Binding-site contacts:
Ligand atom O2 contacts residue HIS30 of chain 1.A at 3.8 Å.
Ligand atom O3 contacts residue ASP173 of chain 1.A at 3.4 Å (salt-bridge).
Ligand atom O2P contacts residue GLY143 of chain 1.A at 3.7 Å.
Ligand atom C3 contacts residue MG1 of chain 1.H at 3.7 Å.
Ligand atom O4 contacts residue ASP32 of chain 1.A at 3.5 Å (salt-bridge).
Ligand atom O3 contacts residue SER6 of chain 1.A at 3.2 Å (h-bond).
Ligand atom O5 contacts residue ASP173 of chain 1.A at 3.0 Å (salt-bridge).
Ligand atom O2 contacts residue ASP32 of chain 1.A at 2.7 Å (salt-bridge).
Ligand atom P contacts residue GLY143 of chain 1.A at 3.9 Å.
Ligand atom O5 contacts residue GLY174 of chain 1.A at 3.4 Å (h-bond).
Ligand atom C2 contacts residue MG1 of chain 1.H at 3.3 Å.
Ligand atom C5 contacts residue ASP173 of chain 1.A at 3.9 Å.
Ligand atom O3P contacts residue GLY143 of chain 1.A at 2.9 Å (h-bond).
Ligand atom C2 contacts residue ASP32 of chain 1.A at 3.4 Å.
Ligand atom O1 contacts residue PRO139 of chain 1.A at 3.6 Å.
Ligand atom O3 contacts residue MG1 of chain 1.H at 3.3 Å.
Ligand atom C4 contacts residue PHE141 of chain 1.A at 3.9 Å (hydrophobic).
Ligand atom O2 contacts residue MG1 of chain 1.H at 2.0 Å.
Ligand atom O2 contacts residue HIS63 of chain 1.A at 3.3 Å (h-bond).
Ligand atom C3 contacts residue ASP32 of chain 1.A at 3.5 Å.
Ligand atom C2 contacts residue ASP173 of chain 1.A at 3.7 Å.
Ligand atom O2 contacts residue ASP173 of chain 1.A at 2.9 Å (salt-bridge).
Ligand atom C1 contacts residue PHE141 of chain 1.A at 3.6 Å (hydrophobic).
Ligand atom O2 contacts residue MET65 of chain 1.A at 3.6 Å.
Ligand atom O3P contacts residue THR196 of chain 1.A at 2.8 Å (h-bond).
Ligand atom O6 contacts residue GLY195 of chain 1.A at 3.5 Å.
Ligand atom P contacts residue SER175 of chain 1.A at 3.9 Å.
Ligand atom O1P contacts residue THR196 of chain 1.A at 3.7 Å.
Ligand atom O1P contacts residue SER197 of chain 1.A at 2.6 Å (h-bond).
Ligand atom O3 contacts residue HIS30 of chain 1.A at 3.3 Å.
Ligand atom O1 contacts residue GLY140 of chain 1.A at 2.9 Å (h-bond).
Ligand atom O1 contacts residue PHE141 of chain 1.A at 3.8 Å.
Ligand atom C6 contacts residue ALA142 of chain 1.A at 3.7 Å (hydrophobic).
Ligand atom O1 contacts residue MET65 of chain 1.A at 3.8 Å.
Ligand atom O4 contacts residue SER6 of chain 1.A at 3.2 Å (h-bond).
Ligand atom O2P contacts residue SER175 of chain 1.A at 2.7 Å (h-bond).
Ligand atom O3P contacts residue ALA142 of chain 1.A at 3.4 Å.
Ligand atom C3 contacts residue ASP173 of chain 1.A at 3.0 Å.
Ligand atom O3 contacts residue ASP32 of chain 1.A at 2.7 Å (salt-bridge).
Ligand atom O4 contacts residue MET8 of chain 1.A at 3.0 Å (h-bond).

Sequence of chain 1.A:
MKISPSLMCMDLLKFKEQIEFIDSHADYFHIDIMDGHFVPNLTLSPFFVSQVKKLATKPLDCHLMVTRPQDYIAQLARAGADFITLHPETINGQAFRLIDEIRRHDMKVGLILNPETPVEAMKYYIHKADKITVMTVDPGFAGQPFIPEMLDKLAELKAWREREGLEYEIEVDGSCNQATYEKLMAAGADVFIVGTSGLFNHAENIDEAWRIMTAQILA

A protein and the small-molecule ligand that binds it are described below.
Small molecule (SMILES): O=P(O)(O)OC[C@@H](O)[C@@H](O)[C@H](O)[C@@H](O)CO